A small-molecule ligand and the protein it binds are described below.
Small molecule (SMILES): Nc1nc2c(ncn2[C@@H]2O[C@H](CO[P](=O)(O)O[P](=O)(O)O[C@H]3O[C@H](CO)[C@@H](O)[C@H](O)[C@@H]3O)[C@@H](O)[C@H]2O)c(=O)[nH]1

Sequence of chain 1.C:
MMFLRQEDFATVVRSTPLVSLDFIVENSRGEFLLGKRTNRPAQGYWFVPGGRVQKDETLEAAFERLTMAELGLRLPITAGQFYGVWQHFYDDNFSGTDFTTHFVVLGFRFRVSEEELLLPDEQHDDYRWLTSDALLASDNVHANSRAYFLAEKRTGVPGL

Binding-site contacts:
Ligand atom O2A contacts residue MG1 of chain 1.J at 2.2 Å.
Ligand atom O21 contacts residue ASP22 of chain 1.C at 2.5 Å (salt-bridge).
Ligand atom O41 contacts residue PHE103 of chain 1.C at 3.6 Å.
Ligand atom O3' contacts residue BMA1 of chain 1.I at 3.0 Å (h-bond).
Ligand atom O2A contacts residue GLU70 of chain 1.C at 3.1 Å (salt-bridge).
Ligand atom O6 contacts residue LEU4 of chain 1.C at 2.9 Å (h-bond).
Ligand atom O6A contacts residue ARG37 of chain 1.C at 3.0 Å (salt-bridge).
Ligand atom O2B contacts residue BMA1 of chain 1.I at 2.9 Å (h-bond).
Ligand atom C2 contacts residue LEU4 of chain 1.C at 3.3 Å (hydrophobic).
Ligand atom C21 contacts residue ASP22 of chain 1.C at 3.3 Å.
Ligand atom O1A contacts residue ARG52 of chain 1.C at 2.8 Å (salt-bridge).
Ligand atom O31 contacts residue HIS88 of chain 1.C at 3.5 Å (h-bond).
Ligand atom O2' contacts residue PHE9 of chain 1.C at 3.4 Å.
Ligand atom O31 contacts residue SER20 of chain 1.C at 3.0 Å (h-bond).
Ligand atom PB contacts residue BMA1 of chain 1.I at 3.3 Å.
Ligand atom N1 contacts residue PHE3 of chain 1.C at 3.6 Å.
Ligand atom N7 contacts residue ARG52 of chain 1.C at 3.1 Å (salt-bridge).
Ligand atom O41 contacts residue TYR90 of chain 1.C at 2.7 Å (h-bond).
Ligand atom O6 contacts residue ARG52 of chain 1.C at 3.1 Å (salt-bridge).
Ligand atom O3' contacts residue ASN39 of chain 1.C at 3.3 Å (h-bond).
Ligand atom N2 contacts residue LEU4 of chain 1.C at 3.0 Å (h-bond).
Ligand atom O31 contacts residue ASP22 of chain 1.C at 2.9 Å (salt-bridge).
Ligand atom O3B contacts residue BMA1 of chain 1.I at 2.6 Å.
Ligand atom O2B contacts residue GLY50 of chain 1.C at 3.3 Å (h-bond).
Ligand atom O2A contacts residue GLY51 of chain 1.C at 3.4 Å.
Ligand atom C2 contacts residue PHE3 of chain 1.C at 3.4 Å (hydrophobic).
Ligand atom PA contacts residue GLY51 of chain 1.C at 3.6 Å.
Ligand atom C61 contacts residue TYR90 of chain 1.C at 3.5 Å (hydrophobic).
Ligand atom C5 contacts residue PHE3 of chain 1.C at 3.5 Å (hydrophobic).
Ligand atom O41 contacts residue HIS88 of chain 1.C at 2.8 Å (h-bond).
Ligand atom C6 contacts residue PHE3 of chain 1.C at 3.5 Å (hydrophobic).
Ligand atom C11 contacts residue GLY50 of chain 1.C at 3.5 Å.
Ligand atom O2B contacts residue MG1 of chain 1.J at 2.2 Å.
Ligand atom O2A contacts residue GLY50 of chain 1.C at 3.4 Å (h-bond).
Ligand atom PB contacts residue MG1 of chain 1.J at 3.5 Å.
Ligand atom O1A contacts residue GLY51 of chain 1.C at 3.5 Å.
Ligand atom N1 contacts residue LEU4 of chain 1.C at 2.8 Å (h-bond).
Ligand atom C3' contacts residue BMA1 of chain 1.I at 3.4 Å.
Ligand atom O21 contacts residue GLY50 of chain 1.C at 3.3 Å.
Ligand atom PA contacts residue MG1 of chain 1.J at 3.5 Å.